Sequence of chain 1.A:
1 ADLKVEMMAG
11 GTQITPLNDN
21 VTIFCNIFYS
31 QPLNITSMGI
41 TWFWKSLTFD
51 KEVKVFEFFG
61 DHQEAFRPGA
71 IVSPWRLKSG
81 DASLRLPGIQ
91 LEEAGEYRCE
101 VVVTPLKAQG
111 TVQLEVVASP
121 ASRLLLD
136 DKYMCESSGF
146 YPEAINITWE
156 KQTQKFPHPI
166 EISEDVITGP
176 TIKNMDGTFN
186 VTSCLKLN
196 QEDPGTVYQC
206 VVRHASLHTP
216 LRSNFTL

Binding-site contacts:
Ligand atom C8 contacts residue ASP19 of chain 1.A at 4.2 Å.
Ligand atom O5 contacts residue ASN20 of chain 1.A at 2.4 Å (h-bond).
Ligand atom C4 contacts residue ASN20 of chain 1.A at 4.2 Å.
Ligand atom C5 contacts residue ASN20 of chain 1.A at 3.7 Å.
Ligand atom N2 contacts residue ASN20 of chain 1.A at 2.9 Å (h-bond).
Ligand atom C7 contacts residue ASN20 of chain 1.A at 3.8 Å.
Ligand atom C3 contacts residue ASN20 of chain 1.A at 3.8 Å.
Ligand atom C2 contacts residue ASN20 of chain 1.A at 2.5 Å.
Ligand atom C1 contacts residue ASN20 of chain 1.A at 1.4 Å.
Ligand atom O7 contacts residue ASN20 of chain 1.A at 3.9 Å.

This small molecule binds to this protein.
Small molecule (SMILES): CC(=O)N[C@@H]1[C@@H](O)[C@H](O)[C@@H](CO)O[C@H]1O